The small molecule below binds the protein below.
Small molecule (SMILES): COc1ccc(N(C)C(=O)[C@H](Cc2ccccc2)NC(=O)CN2CCN(S(=O)(=O)c3ccc(N)cc3)CC2=O)cc1

Sequence of chain 1.C:
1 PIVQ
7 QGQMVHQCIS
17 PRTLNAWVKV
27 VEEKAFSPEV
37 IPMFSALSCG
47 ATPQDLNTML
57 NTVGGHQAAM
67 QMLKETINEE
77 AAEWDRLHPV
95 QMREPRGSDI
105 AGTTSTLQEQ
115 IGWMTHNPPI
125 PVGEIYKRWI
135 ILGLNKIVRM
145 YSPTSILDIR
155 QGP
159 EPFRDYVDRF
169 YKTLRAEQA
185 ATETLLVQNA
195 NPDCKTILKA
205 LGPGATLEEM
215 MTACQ

Sequence of chain 1.D:
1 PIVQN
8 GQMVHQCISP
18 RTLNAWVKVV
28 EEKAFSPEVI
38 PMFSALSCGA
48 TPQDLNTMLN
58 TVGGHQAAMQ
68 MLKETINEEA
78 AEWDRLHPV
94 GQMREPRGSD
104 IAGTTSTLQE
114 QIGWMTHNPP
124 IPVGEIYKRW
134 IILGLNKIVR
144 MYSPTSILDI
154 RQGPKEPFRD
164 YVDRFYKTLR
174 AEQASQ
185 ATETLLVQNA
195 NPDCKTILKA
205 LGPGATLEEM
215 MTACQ

Binding-site contacts:
Ligand atom C18 contacts residue LEU56 of chain 1.D at 3.6 Å (hydrophobic).
Ligand atom C24 contacts residue ASN53 of chain 1.D at 3.3 Å.
Ligand atom C25 contacts residue TYR130 of chain 1.D at 3.1 Å (hydrophobic).
Ligand atom C14 contacts residue ASN53 of chain 1.D at 3.3 Å.
Ligand atom O06 contacts residue TYR169 of chain 1.C at 3.3 Å (h-bond).
Ligand atom N02 contacts residue ARG173 of chain 1.C at 3.6 Å.
Ligand atom C22 contacts residue THR107 of chain 1.D at 3.5 Å.
Ligand atom C17 contacts residue ASN57 of chain 1.D at 2.9 Å.
Ligand atom C29 contacts residue LYS70 of chain 1.D at 3.2 Å.
Ligand atom C23 contacts residue ASN53 of chain 1.D at 3.3 Å.
Ligand atom C20 contacts residue LYS70 of chain 1.D at 3.5 Å.
Ligand atom C25 contacts residue ALA105 of chain 1.D at 3.6 Å (hydrophobic).
Ligand atom C17 contacts residue LEU56 of chain 1.D at 3.4 Å (hydrophobic).
Ligand atom C09 contacts residue LYS70 of chain 1.D at 3.4 Å.
Ligand atom O05 contacts residue ASN74 of chain 1.D at 3.0 Å (h-bond).
Ligand atom O01 contacts residue ARG173 of chain 1.C at 3.2 Å.
Ligand atom C24 contacts residue THR107 of chain 1.D at 3.5 Å.
Ligand atom N04 contacts residue ASN57 of chain 1.D at 2.5 Å (h-bond).
Ligand atom C05 contacts residue LYS70 of chain 1.D at 3.4 Å.
Ligand atom C24 contacts residue TYR130 of chain 1.D at 3.1 Å (hydrophobic).
Ligand atom C29 contacts residue ASN74 of chain 1.D at 3.0 Å.
Ligand atom O06 contacts residue ARG173 of chain 1.C at 3.6 Å.
Ligand atom O04 contacts residue ASN57 of chain 1.D at 2.9 Å (h-bond).
Ligand atom C14 contacts residue ASN57 of chain 1.D at 3.0 Å.
Ligand atom C12 contacts residue LYS70 of chain 1.D at 3.4 Å.
Ligand atom C24 contacts residue ALA105 of chain 1.D at 3.3 Å (hydrophobic).
Ligand atom C12 contacts residue ASN57 of chain 1.D at 3.4 Å.
Ligand atom C20 contacts residue MET66 of chain 1.D at 3.6 Å (hydrophobic).
Ligand atom O03 contacts residue LYS70 of chain 1.D at 3.5 Å (salt-bridge).
Ligand atom C02 contacts residue GLN67 of chain 1.D at 3.5 Å.
Ligand atom C16 contacts residue ASN57 of chain 1.D at 3.4 Å.
Ligand atom C03 contacts residue GLN67 of chain 1.D at 3.4 Å.
Ligand atom N03 contacts residue LYS70 of chain 1.D at 3.1 Å (salt-bridge).
Ligand atom C19 contacts residue MET66 of chain 1.D at 3.4 Å (hydrophobic).
Ligand atom C28 contacts residue THR107 of chain 1.D at 3.6 Å.
Ligand atom C11 contacts residue ASN57 of chain 1.D at 3.6 Å.
Ligand atom C08 contacts residue LYS70 of chain 1.D at 3.2 Å.
Ligand atom O05 contacts residue ILE73 of chain 1.D at 3.6 Å.
Ligand atom C13 contacts residue ASN57 of chain 1.D at 3.2 Å.
Ligand atom C07 contacts residue LYS70 of chain 1.D at 3.4 Å.